Sequence of chain 1.A:
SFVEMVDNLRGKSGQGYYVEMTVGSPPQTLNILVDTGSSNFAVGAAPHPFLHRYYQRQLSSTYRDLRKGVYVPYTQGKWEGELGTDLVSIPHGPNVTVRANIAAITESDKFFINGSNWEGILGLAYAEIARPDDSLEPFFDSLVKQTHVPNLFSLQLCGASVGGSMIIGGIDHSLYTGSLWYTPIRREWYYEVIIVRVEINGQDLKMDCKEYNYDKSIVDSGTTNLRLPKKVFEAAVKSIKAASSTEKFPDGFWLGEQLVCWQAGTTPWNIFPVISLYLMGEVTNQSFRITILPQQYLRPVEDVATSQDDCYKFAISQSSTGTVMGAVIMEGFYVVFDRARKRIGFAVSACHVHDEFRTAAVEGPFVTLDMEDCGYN

Binding-site contacts:
Ligand atom C51 contacts residue ASP244 of chain 1.A at 3.3 Å.
Ligand atom C37 contacts residue THR247 of chain 1.A at 3.7 Å.
Ligand atom C3 contacts residue TYR87 of chain 1.A at 3.7 Å (hydrophobic).
Ligand atom C21 contacts residue GLN28 of chain 1.A at 3.7 Å.
Ligand atom C18 contacts residue LEU46 of chain 1.A at 3.5 Å (hydrophobic).
Ligand atom C71 contacts residue VAL85 of chain 1.A at 3.5 Å (hydrophobic).
Ligand atom C60 contacts residue GLY50 of chain 1.A at 3.3 Å.
Ligand atom C32 contacts residue THR248 of chain 1.A at 3.7 Å.
Ligand atom C5 contacts residue ASP48 of chain 1.A at 3.5 Å.
Ligand atom C38 contacts residue GLY246 of chain 1.A at 3.2 Å.
Ligand atom C38 contacts residue THR247 of chain 1.A at 3.7 Å.
Ligand atom C43 contacts residue THR88 of chain 1.A at 3.5 Å.
Ligand atom C18 contacts residue TRP131 of chain 1.A at 3.7 Å (hydrophobic).
Ligand atom N30 contacts residue THR248 of chain 1.A at 3.2 Å (h-bond).
Ligand atom C14 contacts residue PHE124 of chain 1.A at 3.5 Å (hydrophobic).
Ligand atom C5 contacts residue GLY246 of chain 1.A at 3.6 Å.
Ligand atom N1 contacts residue THR247 of chain 1.A at 3.6 Å.
Ligand atom C56 contacts residue ASP244 of chain 1.A at 3.4 Å.
Ligand atom O49 contacts residue SER51 of chain 1.A at 3.6 Å.
Ligand atom O49 contacts residue TYR87 of chain 1.A at 3.3 Å.
Ligand atom O41 contacts residue TYR87 of chain 1.A at 3.5 Å.
Ligand atom O49 contacts residue GLY50 of chain 1.A at 3.7 Å.
Ligand atom C3 contacts residue GLY246 of chain 1.A at 3.7 Å.
Ligand atom N54 contacts residue GLY50 of chain 1.A at 3.1 Å (h-bond).
Ligand atom C43 contacts residue ARG251 of chain 1.A at 3.2 Å.
Ligand atom C51 contacts residue THR247 of chain 1.A at 3.7 Å.
Ligand atom O42 contacts residue GLN89 of chain 1.A at 3.7 Å.
Ligand atom C9 contacts residue GLY246 of chain 1.A at 3.3 Å.
Ligand atom C27 contacts residue GLY246 of chain 1.A at 3.6 Å.
Ligand atom N54 contacts residue ASP244 of chain 1.A at 2.7 Å (salt-bridge).
Ligand atom C63 contacts residue PRO86 of chain 1.A at 3.5 Å (hydrophobic).
Ligand atom C67 contacts residue THR88 of chain 1.A at 3.5 Å.
Ligand atom C60 contacts residue TYR214 of chain 1.A at 3.8 Å (hydrophobic).
Ligand atom N1 contacts residue GLY246 of chain 1.A at 3.0 Å (h-bond).
Ligand atom O41 contacts residue THR88 of chain 1.A at 3.3 Å (h-bond).
Ligand atom C56 contacts residue GLY50 of chain 1.A at 3.5 Å.
Ligand atom O49 contacts residue ASP48 of chain 1.A at 2.5 Å (salt-bridge).
Ligand atom C47 contacts residue ASP48 of chain 1.A at 3.5 Å.
Ligand atom C27 contacts residue THR248 of chain 1.A at 3.2 Å.
Ligand atom C71 contacts residue TYR87 of chain 1.A at 3.8 Å (hydrophobic).

The protein below binds the small molecule below.
Small molecule (SMILES): COc1cc2cc(n1)NCCCCc1cccc(c1)C[C@@H]([C@H](O)CNCc1cccc(C(C)C)c1)NC2=O